Sequence of chain 1.A:
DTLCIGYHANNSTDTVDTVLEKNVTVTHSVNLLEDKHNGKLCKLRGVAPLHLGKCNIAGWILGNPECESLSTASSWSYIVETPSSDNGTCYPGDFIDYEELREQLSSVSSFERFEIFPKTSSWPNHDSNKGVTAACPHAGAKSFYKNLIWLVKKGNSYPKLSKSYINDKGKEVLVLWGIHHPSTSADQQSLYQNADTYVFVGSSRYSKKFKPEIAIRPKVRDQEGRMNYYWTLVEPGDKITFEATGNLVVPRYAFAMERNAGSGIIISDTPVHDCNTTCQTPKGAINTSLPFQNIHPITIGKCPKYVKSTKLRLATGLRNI

This small molecule binds to this protein.
Small molecule (SMILES): CC(=O)N[C@H]1[C@H]([C@H](O)[C@H](O)CO)O[C@@](OC[C@H]2O[C@@H](O[C@H]3[C@H](O)[C@@H](NC(C)=O)CO[C@@H]3CO)[C@H](O)[C@@H](O)[C@H]2O)(C(=O)O)C[C@@H]1O

Binding-site contacts:
Ligand atom O10 contacts residue LYS130 of chain 1.A at 2.9 Å (salt-bridge).
Ligand atom O8 contacts residue TRP150 of chain 1.A at 3.1 Å.
Ligand atom O1A contacts residue ALA134 of chain 1.A at 3.9 Å.
Ligand atom O8 contacts residue TYR91 of chain 1.A at 3.1 Å (h-bond).
Ligand atom N2 contacts residue ASP187 of chain 1.A at 3.3 Å (salt-bridge).
Ligand atom O1A contacts residue GLN223 of chain 1.A at 3.8 Å.
Ligand atom O3 contacts residue ASP222 of chain 1.A at 3.8 Å.
Ligand atom C9 contacts residue TYR91 of chain 1.A at 4.0 Å (hydrophobic).
Ligand atom O1B contacts residue ALA134 of chain 1.A at 3.3 Å (h-bond).
Ligand atom O1B contacts residue THR133 of chain 1.A at 3.8 Å.
Ligand atom C4 contacts residue ASP187 of chain 1.A at 4.0 Å.
Ligand atom C8 contacts residue SER190 of chain 1.A at 3.5 Å.
Ligand atom O4 contacts residue ASP222 of chain 1.A at 2.9 Å (salt-bridge).
Ligand atom O1A contacts residue THR133 of chain 1.A at 2.9 Å (h-bond).
Ligand atom C8 contacts residue TYR91 of chain 1.A at 4.0 Å (hydrophobic).
Ligand atom O9 contacts residue TYR91 of chain 1.A at 3.3 Å (h-bond).
Ligand atom C1 contacts residue ALA134 of chain 1.A at 4.0 Å (hydrophobic).
Ligand atom N5 contacts residue VAL132 of chain 1.A at 3.4 Å (h-bond).
Ligand atom O8 contacts residue GLN223 of chain 1.A at 3.8 Å.
Ligand atom O4 contacts residue LYS142 of chain 1.A at 3.3 Å (salt-bridge).
Ligand atom C3 contacts residue LYS219 of chain 1.A at 3.7 Å.
Ligand atom C2 contacts residue ASP187 of chain 1.A at 3.8 Å.
Ligand atom C11 contacts residue LEU191 of chain 1.A at 3.5 Å (hydrophobic).
Ligand atom C4 contacts residue VAL132 of chain 1.A at 3.8 Å (hydrophobic).
Ligand atom C9 contacts residue HIS180 of chain 1.A at 3.3 Å.
Ligand atom O7 contacts residue ASP187 of chain 1.A at 4.0 Å.
Ligand atom O10 contacts residue VAL152 of chain 1.A at 3.8 Å.
Ligand atom C9 contacts residue LEU191 of chain 1.A at 3.4 Å (hydrophobic).
Ligand atom O9 contacts residue HIS180 of chain 1.A at 3.1 Å (h-bond).
Ligand atom C3 contacts residue ASP187 of chain 1.A at 3.3 Å.
Ligand atom O10 contacts residue LEU191 of chain 1.A at 3.5 Å.
Ligand atom O3 contacts residue LYS219 of chain 1.A at 2.4 Å (salt-bridge).
Ligand atom C1 contacts residue THR133 of chain 1.A at 3.9 Å.
Ligand atom C8 contacts residue LEU191 of chain 1.A at 3.4 Å (hydrophobic).
Ligand atom O4 contacts residue LYS219 of chain 1.A at 3.9 Å.
Ligand atom C10 contacts residue LEU191 of chain 1.A at 3.6 Å (hydrophobic).
Ligand atom O1B contacts residue LYS142 of chain 1.A at 3.7 Å.
Ligand atom C8 contacts residue TRP150 of chain 1.A at 3.9 Å (hydrophobic).
Ligand atom C10 contacts residue LYS130 of chain 1.A at 3.7 Å.
Ligand atom C7 contacts residue TRP150 of chain 1.A at 4.0 Å (hydrophobic).